This protein binds this small molecule.
Small molecule (SMILES): CCOC(=O)c1ccc(OCCCC2CCN(c3ccc(C)nn3)CC2)cc1

Sequence of chain 41.D:
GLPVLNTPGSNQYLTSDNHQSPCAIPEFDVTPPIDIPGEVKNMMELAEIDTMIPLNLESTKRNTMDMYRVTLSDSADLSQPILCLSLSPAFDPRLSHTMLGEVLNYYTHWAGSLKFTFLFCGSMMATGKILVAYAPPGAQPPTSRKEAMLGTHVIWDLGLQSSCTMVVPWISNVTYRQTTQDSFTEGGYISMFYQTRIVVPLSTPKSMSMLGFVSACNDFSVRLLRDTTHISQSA

Sequence of chain 42.D:
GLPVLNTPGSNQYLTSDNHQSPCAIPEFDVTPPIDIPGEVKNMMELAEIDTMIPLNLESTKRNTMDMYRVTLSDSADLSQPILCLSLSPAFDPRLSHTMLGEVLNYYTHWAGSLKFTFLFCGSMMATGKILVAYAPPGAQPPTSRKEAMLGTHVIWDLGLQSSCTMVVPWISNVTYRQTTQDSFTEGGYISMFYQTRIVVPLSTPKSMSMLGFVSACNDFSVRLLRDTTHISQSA

Sequence of chain 41.B:
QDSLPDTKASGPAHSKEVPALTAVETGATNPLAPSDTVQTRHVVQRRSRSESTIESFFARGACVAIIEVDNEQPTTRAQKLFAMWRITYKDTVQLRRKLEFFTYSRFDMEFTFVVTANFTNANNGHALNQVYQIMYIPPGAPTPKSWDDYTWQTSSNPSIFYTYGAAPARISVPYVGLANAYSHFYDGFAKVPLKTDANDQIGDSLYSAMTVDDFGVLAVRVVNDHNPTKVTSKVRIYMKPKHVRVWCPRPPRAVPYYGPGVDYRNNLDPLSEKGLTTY

Binding-site contacts:
Ligand atom C22 contacts residue TYR110 of chain 41.B at 3.3 Å (hydrophobic).
Ligand atom C10 contacts residue ILE108 of chain 41.B at 3.5 Å (hydrophobic).
Ligand atom C18 contacts residue TYR110 of chain 41.B at 3.8 Å (hydrophobic).
Ligand atom C20 contacts residue PHE236 of chain 41.B at 3.4 Å (hydrophobic).
Ligand atom O15 contacts residue MET130 of chain 41.B at 3.8 Å.
Ligand atom N4 contacts residue LEU239 of chain 41.B at 3.6 Å.
Ligand atom C9 contacts residue VAL194 of chain 41.B at 3.8 Å (hydrophobic).
Ligand atom C3 contacts residue PRO179 of chain 41.B at 3.6 Å (hydrophobic).
Ligand atom C12 contacts residue PHE236 of chain 41.B at 3.7 Å (hydrophobic).
Ligand atom C19 contacts residue PHE236 of chain 41.B at 3.6 Å (hydrophobic).
Ligand atom C25 contacts residue THR109 of chain 41.B at 3.2 Å.
Ligand atom O24 contacts residue PHE236 of chain 41.B at 3.9 Å.
Ligand atom C11 contacts residue PHE132 of chain 41.B at 3.5 Å (hydrophobic).
Ligand atom C17 contacts residue MET130 of chain 41.B at 3.7 Å (hydrophobic).
Ligand atom C21 contacts residue TYR203 of chain 41.B at 3.7 Å (hydrophobic).
Ligand atom C7 contacts residue ILE25 of chain 41.D at 3.8 Å (hydrophobic).
Ligand atom O24 contacts residue THR109 of chain 41.B at 3.6 Å.
Ligand atom C3 contacts residue ALA24 of chain 41.D at 3.6 Å (hydrophobic).
Ligand atom C13 contacts residue PHE236 of chain 41.B at 3.8 Å (hydrophobic).
Ligand atom C4 contacts residue TYR157 of chain 41.B at 3.5 Å (hydrophobic).
Ligand atom N6 contacts residue VAL194 of chain 41.B at 3.6 Å.
Ligand atom O23 contacts residue PHE236 of chain 41.B at 3.3 Å.
Ligand atom O24 contacts residue TYR110 of chain 41.B at 3.3 Å.
Ligand atom C7 contacts residue TYR157 of chain 41.B at 3.5 Å (hydrophobic).
Ligand atom C10 contacts residue PHE132 of chain 41.B at 3.7 Å (hydrophobic).
Ligand atom C1 contacts residue ILE181 of chain 41.B at 3.5 Å (hydrophobic).
Ligand atom N3 contacts residue ILE192 of chain 41.B at 3.7 Å.
Ligand atom C8 contacts residue TYR157 of chain 41.B at 3.4 Å (hydrophobic).
Ligand atom C1 contacts residue ILE155 of chain 41.B at 3.8 Å (hydrophobic).
Ligand atom N3 contacts residue LEU239 of chain 41.B at 3.8 Å.
Ligand atom C22 contacts residue PHE236 of chain 41.B at 3.3 Å (hydrophobic).
Ligand atom C13 contacts residue ILE108 of chain 41.B at 3.6 Å (hydrophobic).
Ligand atom C4 contacts residue ALA24 of chain 41.D at 3.9 Å (hydrophobic).
Ligand atom C7 contacts residue VAL194 of chain 41.B at 3.6 Å (hydrophobic).
Ligand atom C19 contacts residue TYR110 of chain 41.B at 3.8 Å (hydrophobic).
Ligand atom C8 contacts residue VAL194 of chain 41.B at 3.8 Å (hydrophobic).
Ligand atom C16 contacts residue MET130 of chain 41.B at 3.8 Å (hydrophobic).
Ligand atom C3 contacts residue TYR157 of chain 41.B at 3.4 Å (hydrophobic).
Ligand atom N4 contacts residue ILE192 of chain 41.B at 3.6 Å.
Ligand atom O23 contacts residue TYR110 of chain 41.B at 3.5 Å.